Binding-site contacts:
Ligand atom O4P contacts residue HIS226 of chain 1.D at 4.5 Å.
Ligand atom O4P contacts residue THR201 of chain 1.D at 3.1 Å (h-bond).
Ligand atom O3P contacts residue THR201 of chain 1.D at 4.1 Å.
Ligand atom O2P contacts residue ARG251 of chain 1.D at 3.5 Å (salt-bridge).
Ligand atom O1P contacts residue NAD1 of chain 1.X at 2.2 Å (h-bond).
Ligand atom O1 contacts residue THR116 of chain 1.D at 4.0 Å.
Ligand atom C3 contacts residue THR201 of chain 1.D at 3.2 Å.
Ligand atom P contacts residue ARG251 of chain 1.D at 3.9 Å.
Ligand atom C1 contacts residue THR201 of chain 1.D at 3.5 Å.
Ligand atom O1 contacts residue NAD1 of chain 1.X at 3.7 Å.
Ligand atom P contacts residue NAD1 of chain 1.X at 3.6 Å.
Ligand atom O1 contacts residue GLY117 of chain 1.D at 4.0 Å.
Ligand atom P contacts residue THR199 of chain 1.D at 3.6 Å.
Ligand atom O1P contacts residue THR201 of chain 1.D at 4.1 Å.
Ligand atom P contacts residue THR201 of chain 1.D at 4.0 Å.
Ligand atom O2P contacts residue THR199 of chain 1.D at 4.2 Å.
Ligand atom O3P contacts residue NAD1 of chain 1.X at 3.5 Å.
Ligand atom O2 contacts residue NAD1 of chain 1.X at 4.0 Å.
Ligand atom C2 contacts residue THR201 of chain 1.D at 3.7 Å.
Ligand atom O1 contacts residue THR201 of chain 1.D at 4.2 Å.
Ligand atom C3 contacts residue NAD1 of chain 1.X at 2.8 Å.
Ligand atom O3P contacts residue THR199 of chain 1.D at 3.1 Å (h-bond).
Ligand atom O4P contacts residue THR199 of chain 1.D at 3.1 Å (h-bond).
Ligand atom C2 contacts residue NAD1 of chain 1.X at 2.9 Å.
Ligand atom O2 contacts residue GLY117 of chain 1.D at 4.4 Å.
Ligand atom O2 contacts residue THR201 of chain 1.D at 3.9 Å.
Ligand atom O4P contacts residue ARG251 of chain 1.D at 3.1 Å (salt-bridge).
Ligand atom O2P contacts residue NAD1 of chain 1.X at 3.8 Å.
Ligand atom C1 contacts residue NAD1 of chain 1.X at 3.4 Å.

This protein binds this small molecule.
Small molecule (SMILES): O=C[C@H](O)COP(=O)(O)O

Sequence of chain 1.D:
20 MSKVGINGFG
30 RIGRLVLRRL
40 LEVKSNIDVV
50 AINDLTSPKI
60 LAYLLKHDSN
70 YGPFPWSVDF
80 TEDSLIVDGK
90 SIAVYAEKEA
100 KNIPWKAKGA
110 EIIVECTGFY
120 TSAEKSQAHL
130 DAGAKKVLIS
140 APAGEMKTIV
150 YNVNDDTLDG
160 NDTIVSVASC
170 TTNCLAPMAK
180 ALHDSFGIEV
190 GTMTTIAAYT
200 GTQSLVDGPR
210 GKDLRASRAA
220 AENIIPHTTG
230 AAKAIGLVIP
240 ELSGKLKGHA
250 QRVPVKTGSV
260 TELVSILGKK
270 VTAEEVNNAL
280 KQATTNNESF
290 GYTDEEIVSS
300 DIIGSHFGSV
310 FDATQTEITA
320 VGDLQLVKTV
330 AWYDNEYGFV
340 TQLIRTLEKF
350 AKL